The small molecule below binds the protein below.
Small molecule (SMILES): CCCN(CCC)S(=O)(=O)c1ccc2[nH]c(-c3ccccc3)nc2c1

Sequence of chain 2.A:
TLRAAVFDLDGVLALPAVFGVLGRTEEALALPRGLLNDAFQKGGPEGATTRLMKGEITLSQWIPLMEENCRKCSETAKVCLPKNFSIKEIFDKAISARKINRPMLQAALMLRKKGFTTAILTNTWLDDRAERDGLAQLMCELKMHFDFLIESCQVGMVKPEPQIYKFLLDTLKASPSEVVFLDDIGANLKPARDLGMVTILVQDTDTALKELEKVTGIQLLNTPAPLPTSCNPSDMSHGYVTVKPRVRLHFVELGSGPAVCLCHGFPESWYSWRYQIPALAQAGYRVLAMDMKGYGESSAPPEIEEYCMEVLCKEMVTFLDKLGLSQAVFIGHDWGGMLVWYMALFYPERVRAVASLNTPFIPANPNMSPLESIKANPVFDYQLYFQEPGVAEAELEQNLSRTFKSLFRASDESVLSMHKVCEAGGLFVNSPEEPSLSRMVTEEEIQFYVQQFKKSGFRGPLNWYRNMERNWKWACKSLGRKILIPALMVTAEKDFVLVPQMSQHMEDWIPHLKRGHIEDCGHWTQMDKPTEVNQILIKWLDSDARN

Binding-site contacts:
Ligand atom C6 contacts residue MET504 of chain 2.A at 3.8 Å (hydrophobic).
Ligand atom C21 contacts residue TYR467 of chain 2.A at 3.2 Å (hydrophobic).
Ligand atom C1 contacts residue ILE376 of chain 2.A at 3.6 Å (hydrophobic).
Ligand atom C1 contacts residue PHE382 of chain 2.A at 3.6 Å (hydrophobic).
Ligand atom N17 contacts residue TYR384 of chain 2.A at 2.6 Å (h-bond).
Ligand atom C22 contacts residue ASP336 of chain 2.A at 3.2 Å.
Ligand atom C12 contacts residue TRP337 of chain 2.A at 3.8 Å (hydrophobic).
Ligand atom C13 contacts residue TRP337 of chain 2.A at 3.6 Å (hydrophobic).
Ligand atom C7 contacts residue MET340 of chain 2.A at 3.7 Å (hydrophobic).
Ligand atom C18 contacts residue ASP336 of chain 2.A at 3.5 Å.
Ligand atom C18 contacts residue TYR467 of chain 2.A at 3.2 Å (hydrophobic).
Ligand atom C6 contacts residue MET340 of chain 2.A at 3.7 Å (hydrophobic).
Ligand atom C15 contacts residue TYR384 of chain 2.A at 3.4 Å (hydrophobic).
Ligand atom C18 contacts residue TYR384 of chain 2.A at 3.6 Å (hydrophobic).
Ligand atom C21 contacts residue ASP336 of chain 2.A at 3.8 Å.
Ligand atom C22 contacts residue HIS525 of chain 2.A at 3.7 Å.
Ligand atom C12 contacts residue MET340 of chain 2.A at 3.8 Å (hydrophobic).
Ligand atom C1 contacts residue GLN385 of chain 2.A at 3.8 Å.
Ligand atom C3 contacts residue GLN385 of chain 2.A at 3.6 Å.
Ligand atom C22 contacts residue TYR467 of chain 2.A at 3.6 Å (hydrophobic).
Ligand atom C26 contacts residue TYR467 of chain 2.A at 3.6 Å (hydrophobic).
Ligand atom C22 contacts residue PHE268 of chain 2.A at 3.6 Å (hydrophobic).
Ligand atom C2 contacts residue PHE382 of chain 2.A at 3.8 Å (hydrophobic).
Ligand atom O9 contacts residue MET340 of chain 2.A at 3.2 Å.
Ligand atom C26 contacts residue TYR384 of chain 2.A at 3.5 Å (hydrophobic).
Ligand atom C5 contacts residue MET340 of chain 2.A at 3.8 Å (hydrophobic).
Ligand atom N19 contacts residue ASP336 of chain 2.A at 2.6 Å (salt-bridge).
Ligand atom C23 contacts residue HIS525 of chain 2.A at 3.7 Å.
Ligand atom C14 contacts residue ASP336 of chain 2.A at 3.5 Å.
Ligand atom O10 contacts residue MET470 of chain 2.A at 3.7 Å.
Ligand atom C3 contacts residue PHE382 of chain 2.A at 3.6 Å (hydrophobic).
Ligand atom C16 contacts residue TYR384 of chain 2.A at 3.6 Å (hydrophobic).
Ligand atom C23 contacts residue PHE268 of chain 2.A at 3.2 Å (hydrophobic).
Ligand atom N17 contacts residue TYR467 of chain 2.A at 3.5 Å (h-bond).
Ligand atom C14 contacts residue TRP337 of chain 2.A at 3.6 Å (hydrophobic).
Ligand atom O9 contacts residue TRP337 of chain 2.A at 3.8 Å.
Ligand atom N19 contacts residue TYR467 of chain 2.A at 3.6 Å.
Ligand atom C16 contacts residue GLN385 of chain 2.A at 3.1 Å.
Ligand atom C7 contacts residue ILE364 of chain 2.A at 3.8 Å (hydrophobic).
Ligand atom O10 contacts residue GLN385 of chain 2.A at 2.9 Å (h-bond).